Sequence of chain 1.B:
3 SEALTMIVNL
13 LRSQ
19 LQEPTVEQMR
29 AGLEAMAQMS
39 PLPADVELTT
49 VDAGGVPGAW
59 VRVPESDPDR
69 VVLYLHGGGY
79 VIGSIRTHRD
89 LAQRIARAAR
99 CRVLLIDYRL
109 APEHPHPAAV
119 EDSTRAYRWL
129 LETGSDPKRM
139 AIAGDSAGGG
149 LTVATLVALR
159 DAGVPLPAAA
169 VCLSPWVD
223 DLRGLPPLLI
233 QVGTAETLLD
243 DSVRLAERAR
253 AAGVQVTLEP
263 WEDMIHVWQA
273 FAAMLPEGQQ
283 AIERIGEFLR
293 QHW

Binding-site contacts:
Ligand atom C5 contacts residue VAL269 of chain 1.B at 4.3 Å (hydrophobic).
Ligand atom O1 contacts residue PHE273 of chain 1.B at 3.6 Å.
Ligand atom C13 contacts residue LEU13 of chain 1.B at 4.1 Å (hydrophobic).
Ligand atom C16 contacts residue FDS1 of chain 1.G at 3.3 Å.
Ligand atom O1 contacts residue LEU13 of chain 1.B at 3.8 Å.
Ligand atom C6 contacts residue ASP143 of chain 1.B at 3.2 Å.
Ligand atom O2 contacts residue HIS268 of chain 1.B at 3.8 Å.
Ligand atom C8 contacts residue LEU31 of chain 1.B at 4.0 Å (hydrophobic).
Ligand atom C15 contacts residue FDS1 of chain 1.G at 3.1 Å.
Ligand atom C16 contacts residue LEU31 of chain 1.B at 3.8 Å (hydrophobic).
Ligand atom O3 contacts residue GLY76 of chain 1.B at 3.6 Å.
Ligand atom C3 contacts residue FDS1 of chain 1.G at 4.0 Å.
Ligand atom C15 contacts residue LEU31 of chain 1.B at 3.5 Å (hydrophobic).
Ligand atom C6 contacts residue GLY76 of chain 1.B at 4.0 Å.
Ligand atom C5 contacts residue HIS86 of chain 1.B at 4.2 Å.
Ligand atom C2 contacts residue HIS268 of chain 1.B at 3.1 Å.
Ligand atom O1 contacts residue ILE267 of chain 1.B at 3.6 Å.
Ligand atom C6 contacts residue FDS1 of chain 1.G at 4.2 Å.
Ligand atom C3 contacts residue HIS268 of chain 1.B at 3.8 Å.
Ligand atom C2 contacts residue PHE273 of chain 1.B at 4.3 Å (hydrophobic).
Ligand atom O2 contacts residue FDS1 of chain 1.G at 3.6 Å.
Ligand atom C2 contacts residue VAL269 of chain 1.B at 4.2 Å (hydrophobic).
Ligand atom C7 contacts residue GLY75 of chain 1.B at 3.7 Å.
Ligand atom C4 contacts residue FDS1 of chain 1.G at 3.7 Å.
Ligand atom C9 contacts residue FDS1 of chain 1.G at 4.2 Å.
Ligand atom C7 contacts residue HIS86 of chain 1.B at 3.9 Å.
Ligand atom O3 contacts residue GLY75 of chain 1.B at 2.9 Å.
Ligand atom O1 contacts residue HIS268 of chain 1.B at 2.7 Å (h-bond).
Ligand atom O2 contacts residue VAL269 of chain 1.B at 3.8 Å.
Ligand atom C7 contacts residue GLY76 of chain 1.B at 4.0 Å.
Ligand atom O3 contacts residue ASP143 of chain 1.B at 2.6 Å (salt-bridge).
Ligand atom C14 contacts residue FDS1 of chain 1.G at 4.3 Å.
Ligand atom C5 contacts residue ASP143 of chain 1.B at 3.0 Å.
Ligand atom C1 contacts residue HIS268 of chain 1.B at 3.3 Å.
Ligand atom C6 contacts residue GLY75 of chain 1.B at 3.7 Å.
Ligand atom C5 contacts residue FDS1 of chain 1.G at 4.0 Å.
Ligand atom C7 contacts residue LEU31 of chain 1.B at 3.9 Å (hydrophobic).
Ligand atom C1 contacts residue PHE273 of chain 1.B at 4.0 Å (hydrophobic).
Ligand atom O3 contacts residue HIS86 of chain 1.B at 2.8 Å (h-bond).
Ligand atom C6 contacts residue HIS86 of chain 1.B at 3.5 Å.

This protein binds this small molecule.
Small molecule (SMILES): O=C(O)c1ccccc1C1c2ccc(O)cc2Oc2cc(O)ccc21